A protein and the small-molecule ligand that binds it are described below.
Small molecule (SMILES): CC(=O)N[C@H]1[C@H](O[C@H]2[C@H](O)[C@@H](NC(C)=O)CO[C@@H]2CO)O[C@H](CO)[C@@H](O[C@@H]2O[C@H](CO)[C@@H](O)[C@H](O[C@@H]3O[C@H](CO)[C@@H](O)[C@H](O)[C@@H]3O)[C@@H]2O)[C@@H]1O

Sequence of chain 1.A:
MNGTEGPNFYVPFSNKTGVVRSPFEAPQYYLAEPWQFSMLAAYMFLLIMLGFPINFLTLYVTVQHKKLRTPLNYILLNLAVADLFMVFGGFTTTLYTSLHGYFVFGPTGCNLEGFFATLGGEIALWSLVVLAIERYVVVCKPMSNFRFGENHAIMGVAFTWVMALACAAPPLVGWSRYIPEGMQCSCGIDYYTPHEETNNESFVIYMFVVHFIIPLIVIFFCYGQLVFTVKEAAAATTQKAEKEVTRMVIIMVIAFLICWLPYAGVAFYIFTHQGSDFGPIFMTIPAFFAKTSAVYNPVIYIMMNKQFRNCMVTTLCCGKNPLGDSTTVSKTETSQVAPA

Sequence of chain 2.B:
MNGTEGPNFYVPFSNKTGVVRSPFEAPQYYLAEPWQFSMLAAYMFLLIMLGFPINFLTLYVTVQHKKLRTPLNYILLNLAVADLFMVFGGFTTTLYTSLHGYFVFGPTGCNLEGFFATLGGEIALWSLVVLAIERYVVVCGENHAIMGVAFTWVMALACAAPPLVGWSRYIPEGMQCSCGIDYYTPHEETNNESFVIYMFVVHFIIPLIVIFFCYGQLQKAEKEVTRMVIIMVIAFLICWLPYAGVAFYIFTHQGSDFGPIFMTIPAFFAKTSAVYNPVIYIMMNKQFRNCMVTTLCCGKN

Binding-site contacts:
Ligand atom O5 contacts residue ASN16 of chain 2.B at 2.4 Å (h-bond).
Ligand atom C5 contacts residue LYS17 of chain 1.A at 3.7 Å.
Ligand atom C1 contacts residue GLY19 of chain 2.B at 3.3 Å.
Ligand atom C2 contacts residue ASN16 of chain 2.B at 2.4 Å.
Ligand atom C4 contacts residue LYS17 of chain 1.A at 4.0 Å.
Ligand atom C7 contacts residue VAL21 of chain 2.B at 3.4 Å (hydrophobic).
Ligand atom C8 contacts residue THR5 of chain 2.B at 3.2 Å.
Ligand atom C3 contacts residue ASN16 of chain 2.B at 3.8 Å.
Ligand atom N2 contacts residue LYS17 of chain 1.A at 3.3 Å (salt-bridge).
Ligand atom C6 contacts residue LYS17 of chain 1.A at 4.0 Å.
Ligand atom O5 contacts residue GLY19 of chain 2.B at 3.1 Å.
Ligand atom N2 contacts residue VAL21 of chain 2.B at 2.6 Å (h-bond).
Ligand atom C2 contacts residue VAL21 of chain 2.B at 3.6 Å (hydrophobic).
Ligand atom C5 contacts residue NAG1 of chain 1.C at 3.4 Å.
Ligand atom C3 contacts residue VAL21 of chain 2.B at 3.9 Å (hydrophobic).
Ligand atom O6 contacts residue ARG22 of chain 2.B at 4.1 Å.
Ligand atom C5 contacts residue ASN16 of chain 2.B at 3.6 Å.
Ligand atom C7 contacts residue THR5 of chain 2.B at 4.0 Å.
Ligand atom O2 contacts residue LYS17 of chain 1.A at 3.4 Å (salt-bridge).
Ligand atom C3 contacts residue LYS17 of chain 1.A at 3.8 Å.
Ligand atom C6 contacts residue GLY19 of chain 2.B at 3.9 Å.
Ligand atom C5 contacts residue GLY19 of chain 2.B at 3.3 Å.
Ligand atom O5 contacts residue NAG1 of chain 1.C at 3.0 Å (h-bond).
Ligand atom C8 contacts residue THR18 of chain 1.A at 4.0 Å.
Ligand atom O7 contacts residue VAL21 of chain 2.B at 3.7 Å.
Ligand atom C1 contacts residue VAL21 of chain 2.B at 3.8 Å (hydrophobic).
Ligand atom C8 contacts residue LYS17 of chain 1.A at 4.1 Å.
Ligand atom C3 contacts residue GLY19 of chain 2.B at 4.1 Å.
Ligand atom C8 contacts residue ASN16 of chain 2.B at 3.2 Å.
Ligand atom O6 contacts residue NAG1 of chain 1.C at 3.0 Å (h-bond).
Ligand atom O4 contacts residue LYS17 of chain 1.A at 3.2 Å.
Ligand atom C1 contacts residue ASN16 of chain 2.B at 1.4 Å.
Ligand atom C7 contacts residue LYS17 of chain 1.A at 4.1 Å.
Ligand atom N2 contacts residue ASN16 of chain 2.B at 2.8 Å (h-bond).
Ligand atom O6 contacts residue GLY19 of chain 2.B at 3.6 Å.
Ligand atom C1 contacts residue LYS17 of chain 1.A at 3.5 Å.
Ligand atom C7 contacts residue ASN16 of chain 2.B at 3.5 Å.
Ligand atom C2 contacts residue LYS17 of chain 1.A at 3.8 Å.
Ligand atom C6 contacts residue NAG1 of chain 1.C at 2.7 Å.
Ligand atom C2 contacts residue LYS17 of chain 1.A at 3.7 Å.